The small molecule below binds the protein below.
Small molecule (SMILES): CC(=O)N[C@@H]1[C@@H](O)[C@H](O)[C@@H](CO)O[C@H]1O

Binding-site contacts:
Ligand atom O4 contacts residue TRP149 of chain 1.A at 4.4 Å.
Ligand atom C5 contacts residue ASN243 of chain 1.A at 3.4 Å.
Ligand atom O5 contacts residue TRP149 of chain 1.A at 3.5 Å.
Ligand atom O5 contacts residue ASN243 of chain 1.A at 2.4 Å (h-bond).
Ligand atom N2 contacts residue ASN243 of chain 1.A at 3.5 Å (h-bond).
Ligand atom C5 contacts residue TRP149 of chain 1.A at 4.3 Å (hydrophobic).
Ligand atom C1 contacts residue TRP149 of chain 1.A at 4.1 Å (hydrophobic).
Ligand atom O7 contacts residue ASN243 of chain 1.A at 3.5 Å (h-bond).
Ligand atom C8 contacts residue ASN243 of chain 1.A at 3.5 Å.
Ligand atom C3 contacts residue ASN243 of chain 1.A at 4.1 Å.
Ligand atom C1 contacts residue ASN243 of chain 1.A at 1.5 Å.
Ligand atom C7 contacts residue ASN243 of chain 1.A at 3.5 Å.
Ligand atom C2 contacts residue ASN243 of chain 1.A at 2.8 Å.
Ligand atom C4 contacts residue ASN243 of chain 1.A at 4.4 Å.
Ligand atom C6 contacts residue TRP149 of chain 1.A at 3.9 Å (hydrophobic).

Sequence of chain 1.A:
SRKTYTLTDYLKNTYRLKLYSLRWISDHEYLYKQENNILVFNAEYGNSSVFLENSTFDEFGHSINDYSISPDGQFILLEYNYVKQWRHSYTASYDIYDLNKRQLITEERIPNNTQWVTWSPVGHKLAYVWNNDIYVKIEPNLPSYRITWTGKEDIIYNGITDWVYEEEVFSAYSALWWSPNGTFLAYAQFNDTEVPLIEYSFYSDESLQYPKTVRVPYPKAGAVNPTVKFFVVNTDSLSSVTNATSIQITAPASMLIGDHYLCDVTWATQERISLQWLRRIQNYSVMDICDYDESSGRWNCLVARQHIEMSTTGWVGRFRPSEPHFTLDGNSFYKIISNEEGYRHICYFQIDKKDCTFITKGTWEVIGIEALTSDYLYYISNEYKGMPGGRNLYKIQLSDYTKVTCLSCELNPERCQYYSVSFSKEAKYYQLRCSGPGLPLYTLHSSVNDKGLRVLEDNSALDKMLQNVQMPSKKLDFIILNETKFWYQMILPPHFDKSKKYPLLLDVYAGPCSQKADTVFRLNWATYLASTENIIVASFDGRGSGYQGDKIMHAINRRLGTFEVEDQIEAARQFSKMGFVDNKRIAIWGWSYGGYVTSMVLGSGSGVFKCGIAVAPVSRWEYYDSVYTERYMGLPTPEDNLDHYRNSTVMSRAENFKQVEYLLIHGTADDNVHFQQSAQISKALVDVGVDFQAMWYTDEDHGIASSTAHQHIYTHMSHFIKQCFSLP